This protein binds this small molecule.
Small molecule (SMILES): OC[C@H]1O[C@H](Oc2c[nH]c3ccc(Br)c(Cl)c23)[C@@H](O)[C@@H](O)[C@@H]1O

Binding-site contacts:
Ligand atom C6 contacts residue ASP208 of chain 2.A at 3.8 Å.
Ligand atom O4 contacts residue ASN14 of chain 2.A at 3.0 Å (h-bond).
Ligand atom C11 contacts residue TYR12 of chain 2.A at 3.4 Å (hydrophobic).
Ligand atom N1 contacts residue TYR100 of chain 2.A at 4.1 Å.
Ligand atom O6 contacts residue TYR100 of chain 2.A at 2.9 Å (h-bond).
Ligand atom C12 contacts residue LEU99 of chain 2.A at 3.3 Å (hydrophobic).
Ligand atom O6 contacts residue ASP208 of chain 2.A at 3.1 Å (salt-bridge).
Ligand atom C4 contacts residue ASP208 of chain 2.A at 3.5 Å.
Ligand atom O5 contacts residue GLY98 of chain 2.A at 4.0 Å.
Ligand atom O6 contacts residue GLY98 of chain 2.A at 3.1 Å.
Ligand atom N1 contacts residue TYR12 of chain 2.A at 3.8 Å.
Ligand atom O4 contacts residue ASP208 of chain 2.A at 2.7 Å (salt-bridge).
Ligand atom C5 contacts residue TYR12 of chain 2.A at 4.1 Å (hydrophobic).
Ligand atom O6 contacts residue LEU99 of chain 2.A at 3.0 Å (h-bond).
Ligand atom O2 contacts residue GLY98 of chain 2.A at 3.8 Å.
Ligand atom O4 contacts residue ARG228 of chain 2.A at 3.3 Å.
Ligand atom C8 contacts residue LEU99 of chain 2.A at 3.9 Å (hydrophobic).
Ligand atom C13 contacts residue LEU99 of chain 2.A at 4.0 Å (hydrophobic).
Ligand atom C6 contacts residue LEU99 of chain 2.A at 3.8 Å (hydrophobic).
Ligand atom C4 contacts residue GLY227 of chain 2.A at 4.1 Å.
Ligand atom O3 contacts residue GLY227 of chain 2.A at 3.6 Å.
Ligand atom C6 contacts residue TYR100 of chain 2.A at 3.6 Å (hydrophobic).
Ligand atom O5 contacts residue LEU99 of chain 2.A at 3.0 Å (h-bond).
Ligand atom C3 contacts residue ARG228 of chain 2.A at 3.8 Å.
Ligand atom C5 contacts residue LEU99 of chain 2.A at 4.0 Å (hydrophobic).
Ligand atom C6 contacts residue TYR12 of chain 2.A at 4.0 Å (hydrophobic).
Ligand atom N1 contacts residue LEU99 of chain 2.A at 3.8 Å.
Ligand atom O4 contacts residue TYR12 of chain 2.A at 3.7 Å.
Ligand atom O3 contacts residue ARG228 of chain 2.A at 2.7 Å (salt-bridge).
Ligand atom O4 contacts residue GLY227 of chain 2.A at 4.2 Å.
Ligand atom O3 contacts residue GLY226 of chain 2.A at 4.1 Å.
Ligand atom C6 contacts residue ALA207 of chain 2.A at 3.8 Å (hydrophobic).
Ligand atom C1 contacts residue LEU99 of chain 2.A at 3.9 Å (hydrophobic).
Ligand atom C4 contacts residue ARG228 of chain 2.A at 3.8 Å.
Ligand atom C9 contacts residue LEU99 of chain 2.A at 3.4 Å (hydrophobic).
Ligand atom C3 contacts residue ASN14 of chain 2.A at 4.1 Å.
Ligand atom C4 contacts residue ASN14 of chain 2.A at 4.0 Å.
Ligand atom C14 contacts residue LEU99 of chain 2.A at 3.6 Å (hydrophobic).
Ligand atom O6 contacts residue ALA207 of chain 2.A at 3.5 Å.
Ligand atom O2 contacts residue LEU99 of chain 2.A at 3.8 Å.

Sequence of chain 2.A:
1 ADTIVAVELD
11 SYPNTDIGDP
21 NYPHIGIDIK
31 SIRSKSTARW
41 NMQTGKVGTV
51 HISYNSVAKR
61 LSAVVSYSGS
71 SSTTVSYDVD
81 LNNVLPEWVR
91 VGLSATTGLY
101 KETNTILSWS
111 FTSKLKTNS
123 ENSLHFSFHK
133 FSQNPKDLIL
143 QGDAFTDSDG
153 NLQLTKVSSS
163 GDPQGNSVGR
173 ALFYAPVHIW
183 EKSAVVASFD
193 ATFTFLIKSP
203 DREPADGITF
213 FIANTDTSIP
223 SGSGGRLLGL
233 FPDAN